Binding-site contacts:
Ligand atom CAF contacts residue NAD1 of chain 1.E at 3.9 Å.
Ligand atom CAH contacts residue GLN99 of chain 1.A at 3.4 Å.
Ligand atom CAG contacts residue SER148 of chain 1.A at 2.5 Å.
Ligand atom OAB contacts residue LYS158 of chain 1.A at 3.0 Å (salt-bridge).
Ligand atom OAC contacts residue TYR161 of chain 1.A at 4.3 Å.
Ligand atom CAD contacts residue NAD1 of chain 1.E at 3.3 Å.
Ligand atom CAE contacts residue NAD1 of chain 1.E at 3.5 Å.
Ligand atom CAG contacts residue HIS150 of chain 1.A at 3.0 Å.
Ligand atom OAA contacts residue GLY192 of chain 1.A at 4.2 Å.
Ligand atom CAH contacts residue LEU198 of chain 1.A at 4.5 Å (hydrophobic).
Ligand atom OAC contacts residue HIS150 of chain 1.A at 3.3 Å.
Ligand atom CAG contacts residue TYR161 of chain 1.A at 3.3 Å (hydrophobic).
Ligand atom CAF contacts residue PHE193 of chain 1.A at 3.5 Å (hydrophobic).
Ligand atom CAE contacts residue TYR161 of chain 1.A at 4.4 Å (hydrophobic).
Ligand atom OAA contacts residue PHE193 of chain 1.A at 3.3 Å.
Ligand atom CAD contacts residue SER148 of chain 1.A at 3.8 Å.
Ligand atom CAF contacts residue LYS158 of chain 1.A at 4.3 Å.
Ligand atom CAF contacts residue GLN202 of chain 1.A at 3.9 Å.
Ligand atom CAD contacts residue HIS150 of chain 1.A at 4.0 Å.
Ligand atom OAC contacts residue PHE193 of chain 1.A at 3.9 Å.
Ligand atom OAB contacts residue GLN99 of chain 1.A at 2.9 Å (h-bond).
Ligand atom CAF contacts residue VAL199 of chain 1.A at 3.9 Å (hydrophobic).
Ligand atom OAB contacts residue LEU198 of chain 1.A at 4.1 Å.
Ligand atom CAD contacts residue TYR161 of chain 1.A at 2.9 Å (hydrophobic).
Ligand atom CAF contacts residue LEU198 of chain 1.A at 3.9 Å (hydrophobic).
Ligand atom OAB contacts residue GLN202 of chain 1.A at 2.7 Å (h-bond).
Ligand atom CAH contacts residue GLN202 of chain 1.A at 3.6 Å.
Ligand atom OAA contacts residue NAD1 of chain 1.E at 3.2 Å (h-bond).
Ligand atom CAG contacts residue NAD1 of chain 1.E at 3.5 Å.
Ligand atom CAE contacts residue PHE193 of chain 1.A at 3.9 Å (hydrophobic).
Ligand atom OAC contacts residue GLN99 of chain 1.A at 3.6 Å (h-bond).
Ligand atom CAH contacts residue PHE193 of chain 1.A at 3.9 Å (hydrophobic).
Ligand atom CAH contacts residue LYS158 of chain 1.A at 3.0 Å.
Ligand atom OAC contacts residue LYS158 of chain 1.A at 2.7 Å (salt-bridge).

Sequence of chain 1.A:
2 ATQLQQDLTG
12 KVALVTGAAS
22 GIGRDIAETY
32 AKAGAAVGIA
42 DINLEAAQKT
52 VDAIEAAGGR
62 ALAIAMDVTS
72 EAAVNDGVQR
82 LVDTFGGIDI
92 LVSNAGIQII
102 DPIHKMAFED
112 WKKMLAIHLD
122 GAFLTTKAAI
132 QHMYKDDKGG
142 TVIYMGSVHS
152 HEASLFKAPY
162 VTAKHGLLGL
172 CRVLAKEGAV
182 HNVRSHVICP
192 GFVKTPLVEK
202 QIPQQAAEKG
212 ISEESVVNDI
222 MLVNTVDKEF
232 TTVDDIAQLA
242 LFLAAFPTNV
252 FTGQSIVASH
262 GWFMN

The protein below binds the small molecule below.
Small molecule (SMILES): CCC(=O)CC(=O)O